Binding-site contacts:
Ligand atom OP1 contacts residue GLY119 of chain 1.A at 2.9 Å (h-bond).
Ligand atom N2 contacts residue DG9 of chain 1.B at 3.3 Å.
Ligand atom N3 contacts residue GOL1 of chain 1.E at 3.1 Å.
Ligand atom N1 contacts residue DG9 of chain 1.B at 3.4 Å.
Ligand atom P contacts residue THR124 of chain 1.A at 3.6 Å.
Ligand atom O4 contacts residue DA7 of chain 1.B at 2.9 Å (h-bond).
Ligand atom O2 contacts residue DG9 of chain 1.B at 2.9 Å (h-bond).
Ligand atom N1 contacts residue DA5 of chain 1.B at 3.6 Å (h-bond).
Ligand atom OP1 contacts residue ARG278 of chain 1.A at 3.0 Å (salt-bridge).
Ligand atom N3 contacts residue DG9 of chain 1.B at 3.3 Å.
Ligand atom C4' contacts residue ASP280 of chain 1.A at 3.5 Å.
Ligand atom N1 contacts residue DT6 of chain 1.B at 2.8 Å (h-bond).
Ligand atom N4 contacts residue DG9 of chain 1.B at 2.9 Å (h-bond).
Ligand atom O3' contacts residue ARG278 of chain 1.A at 3.5 Å (salt-bridge).
Ligand atom N6 contacts residue DA7 of chain 1.B at 3.6 Å (h-bond).
Ligand atom C2 contacts residue DT6 of chain 1.B at 3.5 Å.
Ligand atom N3 contacts residue DA7 of chain 1.B at 2.8 Å (h-bond).
Ligand atom OP1 contacts residue NA1 of chain 1.G at 2.8 Å (h-bond).
Ligand atom O4' contacts residue PHE263 of chain 1.A at 3.5 Å.
Ligand atom C2 contacts residue DG9 of chain 1.B at 3.5 Å.
Ligand atom C4' contacts residue GLY119 of chain 1.A at 3.2 Å.
Ligand atom C5' contacts residue ASP280 of chain 1.A at 3.2 Å.
Ligand atom OP1 contacts residue VAL120 of chain 1.A at 3.5 Å (h-bond).
Ligand atom C2' contacts residue GOL1 of chain 1.E at 3.4 Å.
Ligand atom N3 contacts residue DG9 of chain 1.B at 2.9 Å (h-bond).
Ligand atom N1 contacts residue DC8 of chain 1.B at 2.9 Å (h-bond).
Ligand atom N6 contacts residue DT6 of chain 1.B at 2.9 Å (h-bond).
Ligand atom OP1 contacts residue GLY121 of chain 1.A at 2.9 Å (h-bond).
Ligand atom O6 contacts residue DC8 of chain 1.B at 2.9 Å (h-bond).
Ligand atom N1 contacts residue DA7 of chain 1.B at 3.3 Å (h-bond).
Ligand atom OP1 contacts residue THR124 of chain 1.A at 2.7 Å (h-bond).
Ligand atom O6 contacts residue DA7 of chain 1.B at 3.4 Å (h-bond).
Ligand atom N6 contacts residue DA5 of chain 1.B at 3.5 Å (h-bond).
Ligand atom O3' contacts residue GLY119 of chain 1.A at 3.2 Å.
Ligand atom C2 contacts residue DA7 of chain 1.B at 3.3 Å.
Ligand atom O3' contacts residue VAL120 of chain 1.A at 3.5 Å (h-bond).
Ligand atom C6 contacts residue DA7 of chain 1.B at 3.4 Å.
Ligand atom C5' contacts residue GLY119 of chain 1.A at 3.2 Å.
Ligand atom N2 contacts residue DC8 of chain 1.B at 2.8 Å (h-bond).
Ligand atom O3' contacts residue THR124 of chain 1.A at 3.2 Å (h-bond).

A small-molecule ligand and the protein it binds are described below.
Small molecule (SMILES): Cc1cn([C@H]2C[C@H](O[P](=O)(O)OC[C@H]3O[C@@H](n4cnc5c(N)ncnc54)C[C@@H]3O)[C@@H](CO[P](=O)(O)O[C@H]3C[C@H](n4cnc5c(=O)nc(N)[nH]c54)O[C@@H]3CO[P](=O)(O)O[C@H]3C[C@H](n4ccc(N)nc4=O)O[C@@H]3CO)O2)c(=O)[nH]c1=O

Sequence of chain 1.A:
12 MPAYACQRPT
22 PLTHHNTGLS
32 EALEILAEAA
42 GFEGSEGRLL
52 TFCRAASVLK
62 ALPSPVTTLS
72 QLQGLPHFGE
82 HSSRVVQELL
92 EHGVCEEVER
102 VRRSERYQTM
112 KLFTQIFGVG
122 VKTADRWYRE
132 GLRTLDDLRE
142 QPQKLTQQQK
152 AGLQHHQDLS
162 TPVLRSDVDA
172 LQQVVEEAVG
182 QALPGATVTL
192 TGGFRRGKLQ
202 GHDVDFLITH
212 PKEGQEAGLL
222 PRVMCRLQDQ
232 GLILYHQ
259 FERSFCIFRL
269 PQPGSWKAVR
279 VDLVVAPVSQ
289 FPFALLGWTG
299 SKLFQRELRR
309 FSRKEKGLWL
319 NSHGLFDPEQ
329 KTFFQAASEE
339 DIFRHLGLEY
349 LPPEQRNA